This small molecule binds to this protein.
Small molecule (SMILES): CC(C)(C)c1nc2c3ccc(F)cc3c3c(=O)[nH]ccc3c2[nH]1

Binding-site contacts:
Ligand atom C4 contacts residue LEU22 of chain 1.A at 3.5 Å (hydrophobic).
Ligand atom C17 contacts residue ARG146 of chain 1.A at 3.9 Å.
Ligand atom C15 contacts residue ASN147 of chain 1.A at 3.7 Å.
Ligand atom C16 contacts residue GLY25 of chain 1.A at 3.5 Å.
Ligand atom C12 contacts residue GLU98 of chain 1.A at 3.5 Å.
Ligand atom C12 contacts residue MET97 of chain 1.A at 3.7 Å (hydrophobic).
Ligand atom C16 contacts residue GLU24 of chain 1.A at 3.7 Å.
Ligand atom N0 contacts residue VAL30 of chain 1.A at 3.7 Å.
Ligand atom C13 contacts residue LEU149 of chain 1.A at 3.4 Å (hydrophobic).
Ligand atom C17 contacts residue GLU24 of chain 1.A at 3.6 Å.
Ligand atom C15 contacts residue ASP160 of chain 1.A at 3.8 Å.
Ligand atom C9 contacts residue LEU149 of chain 1.A at 3.4 Å (hydrophobic).
Ligand atom C6 contacts residue VAL100 of chain 1.A at 3.6 Å (hydrophobic).
Ligand atom N2 contacts residue VAL100 of chain 1.A at 3.9 Å.
Ligand atom C11 contacts residue ALA47 of chain 1.A at 3.6 Å (hydrophobic).
Ligand atom O0 contacts residue VAL100 of chain 1.A at 2.7 Å (h-bond).
Ligand atom C5 contacts residue GLY103 of chain 1.A at 3.5 Å.
Ligand atom C7 contacts residue VAL100 of chain 1.A at 3.2 Å (hydrophobic).
Ligand atom C11 contacts residue VAL100 of chain 1.A at 3.5 Å (hydrophobic).
Ligand atom C6 contacts residue GLY103 of chain 1.A at 3.7 Å.
Ligand atom F1 contacts residue LEU22 of chain 1.A at 3.6 Å.
Ligand atom N2 contacts residue ALA47 of chain 1.A at 3.2 Å.
Ligand atom O0 contacts residue GLU98 of chain 1.A at 3.7 Å.
Ligand atom C0 contacts residue LEU149 of chain 1.A at 3.5 Å (hydrophobic).
Ligand atom C12 contacts residue ILE79 of chain 1.A at 3.7 Å (hydrophobic).
Ligand atom O0 contacts residue ALA47 of chain 1.A at 3.8 Å.
Ligand atom F1 contacts residue PRO101 of chain 1.A at 3.3 Å.
Ligand atom N1 contacts residue LEU149 of chain 1.A at 3.8 Å.
Ligand atom C5 contacts residue LEU22 of chain 1.A at 3.8 Å (hydrophobic).
Ligand atom N2 contacts residue GLU98 of chain 1.A at 2.8 Å (salt-bridge).
Ligand atom C1 contacts residue LEU149 of chain 1.A at 3.6 Å (hydrophobic).
Ligand atom C12 contacts residue ALA47 of chain 1.A at 3.7 Å (hydrophobic).
Ligand atom C15 contacts residue ARG146 of chain 1.A at 3.8 Å.
Ligand atom C11 contacts residue GLU98 of chain 1.A at 3.6 Å.
Ligand atom C3 contacts residue LEU149 of chain 1.A at 3.9 Å (hydrophobic).
Ligand atom C7 contacts residue LEU22 of chain 1.A at 3.8 Å (hydrophobic).
Ligand atom C9 contacts residue VAL30 of chain 1.A at 3.9 Å (hydrophobic).
Ligand atom C6 contacts residue LEU22 of chain 1.A at 3.8 Å (hydrophobic).
Ligand atom F1 contacts residue VAL100 of chain 1.A at 3.5 Å.
Ligand atom O0 contacts residue TYR99 of chain 1.A at 3.4 Å.

Sequence of chain 1.A:
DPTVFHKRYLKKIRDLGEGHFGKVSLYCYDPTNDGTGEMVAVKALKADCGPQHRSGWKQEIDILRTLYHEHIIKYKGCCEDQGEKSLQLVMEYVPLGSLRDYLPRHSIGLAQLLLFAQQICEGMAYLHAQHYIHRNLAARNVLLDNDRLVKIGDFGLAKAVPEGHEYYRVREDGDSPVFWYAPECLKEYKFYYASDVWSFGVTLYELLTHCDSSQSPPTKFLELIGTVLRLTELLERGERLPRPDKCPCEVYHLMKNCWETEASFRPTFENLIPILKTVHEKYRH